Binding-site contacts:
Ligand atom O3' contacts residue GLN137 of chain 2.A at 2.1 Å (h-bond).
Ligand atom C3' contacts residue GLN137 of chain 2.A at 2.6 Å.
Ligand atom C4' contacts residue GLN137 of chain 2.A at 4.1 Å.
Ligand atom N3 contacts residue TRP60 of chain 2.A at 3.0 Å.
Ligand atom N6 contacts residue GLY57 of chain 2.A at 3.7 Å.
Ligand atom OP2 contacts residue PRO276 of chain 2.A at 3.9 Å.
Ligand atom OP1 contacts residue ASN139 of chain 2.A at 3.1 Å (h-bond).
Ligand atom C1' contacts residue TRP60 of chain 2.A at 3.5 Å (hydrophobic).
Ligand atom N9 contacts residue TRP60 of chain 2.A at 3.8 Å.
Ligand atom OP2 contacts residue ARG534 of chain 2.A at 3.6 Å.
Ligand atom OP1 contacts residue PRO276 of chain 2.A at 3.1 Å.
Ligand atom OP2 contacts residue ASN139 of chain 2.A at 3.3 Å (h-bond).
Ligand atom C3' contacts residue PRO276 of chain 2.A at 3.2 Å (hydrophobic).
Ligand atom O5' contacts residue PRO276 of chain 2.A at 2.8 Å.
Ligand atom C8 contacts residue TRP60 of chain 2.A at 4.4 Å (hydrophobic).
Ligand atom C6 contacts residue TRP60 of chain 2.A at 3.4 Å (hydrophobic).
Ligand atom O3' contacts residue TRP60 of chain 2.A at 4.4 Å.
Ligand atom C2' contacts residue TRP60 of chain 2.A at 4.1 Å (hydrophobic).
Ligand atom N6 contacts residue TRP60 of chain 2.A at 3.0 Å.
Ligand atom C1' contacts residue GLN137 of chain 2.A at 4.0 Å.
Ligand atom N1 contacts residue TRP60 of chain 2.A at 3.5 Å.
Ligand atom N7 contacts residue TRP60 of chain 2.A at 3.9 Å.
Ligand atom OP2 contacts residue GLN137 of chain 2.A at 3.8 Å.
Ligand atom OP1 contacts residue ASN275 of chain 2.A at 4.5 Å.
Ligand atom P contacts residue ASN139 of chain 2.A at 3.7 Å.
Ligand atom O4' contacts residue TRP60 of chain 2.A at 4.2 Å.
Ligand atom C4' contacts residue PRO276 of chain 2.A at 3.7 Å (hydrophobic).
Ligand atom C5' contacts residue PRO276 of chain 2.A at 3.7 Å (hydrophobic).
Ligand atom OP1 contacts residue GLN137 of chain 2.A at 4.4 Å.
Ligand atom C2' contacts residue GLN137 of chain 2.A at 2.9 Å.
Ligand atom C5 contacts residue TRP60 of chain 2.A at 3.8 Å (hydrophobic).
Ligand atom P contacts residue PRO276 of chain 2.A at 3.8 Å.
Ligand atom O3' contacts residue PRO276 of chain 2.A at 3.4 Å.
Ligand atom C4 contacts residue TRP60 of chain 2.A at 3.5 Å (hydrophobic).
Ligand atom N6 contacts residue ASP58 of chain 2.A at 4.3 Å.
Ligand atom OP2 contacts residue TRP60 of chain 2.A at 4.4 Å.
Ligand atom C2 contacts residue TRP60 of chain 2.A at 3.4 Å (hydrophobic).
Ligand atom O5' contacts residue TRP60 of chain 2.A at 3.8 Å.
Ligand atom O5' contacts residue GLN137 of chain 2.A at 4.3 Å.
Ligand atom P contacts residue GLN137 of chain 2.A at 3.5 Å.

A small-molecule ligand and the protein it binds are described below.
Small molecule (SMILES): Nc1ccn([C@H]2C[C@H](O[P](=O)(O)OC[C@H]3O[C@@H](n4cnc5c(N)ncnc54)C[C@@H]3O[P](=O)(O)OC[C@H]3O[C@@H](n4cnc5c(N)ncnc54)C[C@@H]3O[P](=O)(O)OC[C@H]3O[C@@H](n4cnc5c(N)ncnc54)C[C@@H]3O)[C@@H](COP(=O)=O)O2)c(=O)n1

Sequence of chain 2.A:
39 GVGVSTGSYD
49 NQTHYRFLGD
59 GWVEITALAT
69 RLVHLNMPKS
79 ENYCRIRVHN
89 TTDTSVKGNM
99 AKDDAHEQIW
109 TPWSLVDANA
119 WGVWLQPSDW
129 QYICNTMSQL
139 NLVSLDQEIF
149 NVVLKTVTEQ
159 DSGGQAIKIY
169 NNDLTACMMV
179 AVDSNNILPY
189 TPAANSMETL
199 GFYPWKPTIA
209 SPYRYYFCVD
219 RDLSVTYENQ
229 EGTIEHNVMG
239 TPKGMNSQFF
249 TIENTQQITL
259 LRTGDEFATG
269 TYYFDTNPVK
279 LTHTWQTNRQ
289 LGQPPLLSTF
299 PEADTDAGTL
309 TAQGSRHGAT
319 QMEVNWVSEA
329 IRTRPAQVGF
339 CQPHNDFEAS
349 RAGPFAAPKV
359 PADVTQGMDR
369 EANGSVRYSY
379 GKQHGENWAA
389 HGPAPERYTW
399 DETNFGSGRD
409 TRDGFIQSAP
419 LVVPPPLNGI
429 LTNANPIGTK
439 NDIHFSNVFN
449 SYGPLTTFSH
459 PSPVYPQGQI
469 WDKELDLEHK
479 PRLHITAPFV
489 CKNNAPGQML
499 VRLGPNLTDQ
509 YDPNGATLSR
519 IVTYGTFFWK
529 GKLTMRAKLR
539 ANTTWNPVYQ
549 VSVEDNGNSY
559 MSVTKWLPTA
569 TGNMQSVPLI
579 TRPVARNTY